Sequence of chain 1.G:
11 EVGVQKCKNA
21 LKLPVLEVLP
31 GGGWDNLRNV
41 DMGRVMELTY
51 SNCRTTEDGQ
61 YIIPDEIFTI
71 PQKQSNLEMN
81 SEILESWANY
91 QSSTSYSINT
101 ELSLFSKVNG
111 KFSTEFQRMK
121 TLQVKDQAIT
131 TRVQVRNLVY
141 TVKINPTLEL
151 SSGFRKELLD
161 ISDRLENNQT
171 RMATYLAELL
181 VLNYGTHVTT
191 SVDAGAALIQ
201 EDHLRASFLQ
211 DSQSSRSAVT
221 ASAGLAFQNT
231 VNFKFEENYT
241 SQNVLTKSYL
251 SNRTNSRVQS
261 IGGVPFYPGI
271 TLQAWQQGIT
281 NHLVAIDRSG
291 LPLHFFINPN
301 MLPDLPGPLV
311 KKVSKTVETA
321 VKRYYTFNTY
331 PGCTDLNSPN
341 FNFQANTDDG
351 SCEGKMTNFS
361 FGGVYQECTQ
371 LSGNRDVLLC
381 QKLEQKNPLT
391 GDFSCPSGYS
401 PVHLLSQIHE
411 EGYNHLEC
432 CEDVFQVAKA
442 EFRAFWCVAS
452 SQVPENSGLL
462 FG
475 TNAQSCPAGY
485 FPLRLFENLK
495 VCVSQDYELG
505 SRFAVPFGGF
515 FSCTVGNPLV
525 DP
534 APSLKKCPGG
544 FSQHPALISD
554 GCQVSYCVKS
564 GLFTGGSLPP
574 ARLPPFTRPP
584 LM

This protein binds this small molecule.
Small molecule (SMILES): CC(=O)N[C@H]1[C@H](O[C@H]2[C@H](O)[C@@H](NC(C)=O)CO[C@@H]2CO)O[C@H](CO)[C@@H](O)[C@@H]1O

Binding-site contacts:
Ligand atom C3 contacts residue ASN168 of chain 1.G at 3.8 Å.
Ligand atom O6 contacts residue THR170 of chain 1.G at 4.3 Å.
Ligand atom C8 contacts residue ASN168 of chain 1.G at 4.3 Å.
Ligand atom O5 contacts residue ASN168 of chain 1.G at 2.5 Å (h-bond).
Ligand atom O7 contacts residue ASN168 of chain 1.G at 3.3 Å (h-bond).
Ligand atom N2 contacts residue ASN168 of chain 1.G at 2.8 Å (h-bond).
Ligand atom C2 contacts residue ASN168 of chain 1.G at 2.4 Å.
Ligand atom C7 contacts residue ASN168 of chain 1.G at 3.2 Å.
Ligand atom C1 contacts residue ASN168 of chain 1.G at 1.4 Å.
Ligand atom C5 contacts residue ASN168 of chain 1.G at 3.7 Å.
Ligand atom C4 contacts residue ASN168 of chain 1.G at 4.3 Å.
Ligand atom O6 contacts residue ASN168 of chain 1.G at 4.3 Å.